Sequence of chain 1.B:
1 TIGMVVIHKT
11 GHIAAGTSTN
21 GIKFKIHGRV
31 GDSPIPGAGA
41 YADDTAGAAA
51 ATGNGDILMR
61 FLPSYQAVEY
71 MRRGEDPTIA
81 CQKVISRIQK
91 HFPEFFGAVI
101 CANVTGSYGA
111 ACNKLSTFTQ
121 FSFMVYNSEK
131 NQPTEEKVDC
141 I

Binding-site contacts:
Ligand atom C8 contacts residue VAL104 of chain 1.B at 3.3 Å (hydrophobic).
Ligand atom O5 contacts residue THR105 of chain 1.B at 4.4 Å.
Ligand atom C5 contacts residue SER107 of chain 1.B at 3.6 Å.
Ligand atom O5 contacts residue PRO77 of chain 1.B at 3.8 Å.
Ligand atom C2 contacts residue ASN103 of chain 1.B at 2.5 Å.
Ligand atom C6 contacts residue SER107 of chain 1.B at 4.0 Å.
Ligand atom C6 contacts residue ASP76 of chain 1.B at 3.3 Å.
Ligand atom O5 contacts residue ASN103 of chain 1.B at 2.4 Å (h-bond).
Ligand atom C1 contacts residue ASN103 of chain 1.B at 1.5 Å.
Ligand atom O7 contacts residue GLY74 of chain 1.B at 4.1 Å.
Ligand atom C2 contacts residue THR105 of chain 1.B at 3.6 Å.
Ligand atom C7 contacts residue THR105 of chain 1.B at 4.2 Å.
Ligand atom O5 contacts residue SER107 of chain 1.B at 3.1 Å (h-bond).
Ligand atom O7 contacts residue ASN103 of chain 1.B at 4.4 Å.
Ligand atom C1 contacts residue SER107 of chain 1.B at 3.4 Å.
Ligand atom C7 contacts residue ASN103 of chain 1.B at 4.0 Å.
Ligand atom N2 contacts residue ASN103 of chain 1.B at 3.0 Å (h-bond).
Ligand atom C7 contacts residue VAL104 of chain 1.B at 4.5 Å (hydrophobic).
Ligand atom C5 contacts residue ASN103 of chain 1.B at 3.7 Å.
Ligand atom O6 contacts residue PRO77 of chain 1.B at 4.2 Å.
Ligand atom C1 contacts residue THR105 of chain 1.B at 3.2 Å.
Ligand atom O5 contacts residue ASP76 of chain 1.B at 4.5 Å.
Ligand atom C1 contacts residue PRO77 of chain 1.B at 4.4 Å (hydrophobic).
Ligand atom C8 contacts residue THR105 of chain 1.B at 4.0 Å.
Ligand atom C4 contacts residue ASN103 of chain 1.B at 4.3 Å.
Ligand atom N2 contacts residue THR105 of chain 1.B at 3.1 Å (h-bond).
Ligand atom C3 contacts residue THR105 of chain 1.B at 4.0 Å.
Ligand atom O6 contacts residue ASP76 of chain 1.B at 3.2 Å.
Ligand atom C3 contacts residue ASN103 of chain 1.B at 3.9 Å.

This protein binds this small molecule.
Small molecule (SMILES): CC(=O)N[C@@H]1[C@@H](O)[C@H](O)[C@@H](CO)O[C@H]1O